This small molecule binds to this protein.
Small molecule (SMILES): C[Se]CC[C@H](N)C(=O)N[C@@H](Cc1ccccc1)C(=O)N[C@@H](CC(N)=O)C(=O)N[C@@H](Cc1ccccc1)C(=O)N[C@@H](CC(C)C)C(=O)NCC=O

Sequence of chain 2.A:
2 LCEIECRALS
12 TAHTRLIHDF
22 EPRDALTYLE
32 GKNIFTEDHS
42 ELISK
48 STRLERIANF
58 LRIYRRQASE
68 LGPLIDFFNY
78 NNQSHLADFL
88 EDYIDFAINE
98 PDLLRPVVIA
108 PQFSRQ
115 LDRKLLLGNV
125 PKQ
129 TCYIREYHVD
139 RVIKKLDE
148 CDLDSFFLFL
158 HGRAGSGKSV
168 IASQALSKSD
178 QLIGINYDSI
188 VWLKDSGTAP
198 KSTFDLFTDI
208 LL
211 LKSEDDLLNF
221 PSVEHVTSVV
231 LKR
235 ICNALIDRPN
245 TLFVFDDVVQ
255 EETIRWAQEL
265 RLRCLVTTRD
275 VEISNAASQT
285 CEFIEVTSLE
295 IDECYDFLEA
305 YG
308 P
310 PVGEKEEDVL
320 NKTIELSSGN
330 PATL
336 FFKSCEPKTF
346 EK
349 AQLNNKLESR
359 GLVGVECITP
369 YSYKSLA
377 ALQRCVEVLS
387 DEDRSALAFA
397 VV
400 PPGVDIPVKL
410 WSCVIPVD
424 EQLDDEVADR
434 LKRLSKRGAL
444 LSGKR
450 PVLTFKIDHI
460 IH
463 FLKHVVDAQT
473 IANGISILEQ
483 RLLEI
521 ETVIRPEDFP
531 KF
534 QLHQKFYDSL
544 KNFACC

Binding-site contacts:
Ligand atom CA contacts residue GLN379 of chain 2.A at 3.7 Å.
Ligand atom CD1 contacts residue GLU383 of chain 2.A at 3.4 Å.
Ligand atom N contacts residue VAL467 of chain 2.A at 2.8 Å (h-bond).
Ligand atom C contacts residue VAL467 of chain 2.A at 3.8 Å (hydrophobic).
Ligand atom O contacts residue GLN379 of chain 2.A at 3.1 Å (h-bond).
Ligand atom CB contacts residue GLU383 of chain 2.A at 3.6 Å.
Ligand atom C contacts residue GLN379 of chain 2.A at 3.7 Å.
Ligand atom CG contacts residue GLU383 of chain 2.A at 4.1 Å.
Ligand atom C contacts residue VAL467 of chain 2.A at 3.8 Å (hydrophobic).
Ligand atom CE2 contacts residue ARG390 of chain 2.A at 3.4 Å.
Ligand atom O contacts residue ASP469 of chain 2.A at 3.1 Å (salt-bridge).
Ligand atom CE contacts residue SER391 of chain 2.A at 4.1 Å.
Ligand atom CE2 contacts residue ALA394 of chain 2.A at 3.7 Å (hydrophobic).
Ligand atom CE1 contacts residue VAL467 of chain 2.A at 3.7 Å (hydrophobic).
Ligand atom CB contacts residue VAL467 of chain 2.A at 3.1 Å (hydrophobic).
Ligand atom O contacts residue GLN379 of chain 2.A at 2.7 Å (h-bond).
Ligand atom CA contacts residue GLN379 of chain 2.A at 3.1 Å.
Ligand atom N contacts residue GLN379 of chain 2.A at 4.1 Å.
Ligand atom CA contacts residue VAL467 of chain 2.A at 3.6 Å (hydrophobic).
Ligand atom O contacts residue GLN379 of chain 2.A at 3.2 Å (h-bond).
Ligand atom CA contacts residue VAL467 of chain 2.A at 4.0 Å (hydrophobic).
Ligand atom N contacts residue GLN379 of chain 2.A at 2.9 Å (h-bond).
Ligand atom CE1 contacts residue VAL468 of chain 2.A at 3.9 Å (hydrophobic).
Ligand atom CD1 contacts residue VAL467 of chain 2.A at 3.8 Å (hydrophobic).
Ligand atom CE1 contacts residue VAL382 of chain 2.A at 4.0 Å (hydrophobic).
Ligand atom CA contacts residue VAL467 of chain 2.A at 3.6 Å (hydrophobic).
Ligand atom C contacts residue ASP469 of chain 2.A at 3.7 Å.
Ligand atom N contacts residue ASP469 of chain 2.A at 3.5 Å.
Ligand atom CZ contacts residue VAL382 of chain 2.A at 3.8 Å (hydrophobic).
Ligand atom C contacts residue GLN379 of chain 2.A at 2.9 Å.
Ligand atom CD2 contacts residue ARG390 of chain 2.A at 4.0 Å.
Ligand atom SE contacts residue ALA394 of chain 2.A at 3.9 Å.
Ligand atom O contacts residue VAL468 of chain 2.A at 3.7 Å.
Ligand atom CE2 contacts residue VAL382 of chain 2.A at 4.1 Å (hydrophobic).
Ligand atom CZ contacts residue VAL468 of chain 2.A at 4.1 Å (hydrophobic).
Ligand atom CE contacts residue ALA394 of chain 2.A at 3.7 Å (hydrophobic).
Ligand atom CA contacts residue ASP469 of chain 2.A at 3.5 Å.
Ligand atom CB contacts residue GLN379 of chain 2.A at 3.6 Å.
Ligand atom O contacts residue VAL382 of chain 2.A at 4.0 Å.
Ligand atom C contacts residue GLN379 of chain 2.A at 3.1 Å.